This small molecule binds to this protein.
Small molecule (SMILES): CC(=O)N[C@H]1[C@H](OC[C@H]2OC[C@H](NC(C)=O)[C@@H](O)[C@@H]2O[C@@H]2O[C@H](CO)[C@@H](O)[C@H](O)[C@H]2NC(C)=O)O[C@H](CO)[C@@H](O)[C@@H]1O

Binding-site contacts:
Ligand atom C1 contacts residue ASN280 of chain 1.A at 1.4 Å.
Ligand atom C7 contacts residue ASN280 of chain 1.A at 3.6 Å.
Ligand atom C2 contacts residue ASN280 of chain 1.A at 2.4 Å.
Ligand atom O5 contacts residue VAL269 of chain 1.A at 4.4 Å.
Ligand atom C5 contacts residue ASN280 of chain 1.A at 3.7 Å.
Ligand atom O5 contacts residue ASN280 of chain 1.A at 2.4 Å (h-bond).
Ligand atom O3 contacts residue VAL269 of chain 1.A at 4.3 Å.
Ligand atom O7 contacts residue ASN45 of chain 1.A at 4.3 Å.
Ligand atom C8 contacts residue ASN280 of chain 1.A at 4.2 Å.
Ligand atom O5 contacts residue GLN271 of chain 1.A at 3.9 Å.
Ligand atom C7 contacts residue ASN45 of chain 1.A at 4.2 Å.
Ligand atom C1 contacts residue VAL270 of chain 1.A at 4.2 Å (hydrophobic).
Ligand atom C3 contacts residue ASN280 of chain 1.A at 3.8 Å.
Ligand atom C1 contacts residue VAL269 of chain 1.A at 3.7 Å (hydrophobic).
Ligand atom N2 contacts residue VAL269 of chain 1.A at 3.5 Å (h-bond).
Ligand atom C4 contacts residue VAL269 of chain 1.A at 4.1 Å (hydrophobic).
Ligand atom C2 contacts residue VAL269 of chain 1.A at 3.7 Å (hydrophobic).
Ligand atom O7 contacts residue VAL269 of chain 1.A at 3.8 Å.
Ligand atom N2 contacts residue ASN280 of chain 1.A at 2.9 Å (h-bond).
Ligand atom C8 contacts residue ASN45 of chain 1.A at 3.2 Å.
Ligand atom C4 contacts residue ASN280 of chain 1.A at 4.2 Å.
Ligand atom O7 contacts residue ASN280 of chain 1.A at 4.3 Å.
Ligand atom C3 contacts residue VAL269 of chain 1.A at 3.4 Å (hydrophobic).
Ligand atom O6 contacts residue GLN271 of chain 1.A at 4.0 Å.
Ligand atom C5 contacts residue VAL269 of chain 1.A at 4.0 Å (hydrophobic).
Ligand atom C1 contacts residue GLN271 of chain 1.A at 4.1 Å.
Ligand atom O4 contacts residue VAL269 of chain 1.A at 3.9 Å.

Sequence of chain 1.A:
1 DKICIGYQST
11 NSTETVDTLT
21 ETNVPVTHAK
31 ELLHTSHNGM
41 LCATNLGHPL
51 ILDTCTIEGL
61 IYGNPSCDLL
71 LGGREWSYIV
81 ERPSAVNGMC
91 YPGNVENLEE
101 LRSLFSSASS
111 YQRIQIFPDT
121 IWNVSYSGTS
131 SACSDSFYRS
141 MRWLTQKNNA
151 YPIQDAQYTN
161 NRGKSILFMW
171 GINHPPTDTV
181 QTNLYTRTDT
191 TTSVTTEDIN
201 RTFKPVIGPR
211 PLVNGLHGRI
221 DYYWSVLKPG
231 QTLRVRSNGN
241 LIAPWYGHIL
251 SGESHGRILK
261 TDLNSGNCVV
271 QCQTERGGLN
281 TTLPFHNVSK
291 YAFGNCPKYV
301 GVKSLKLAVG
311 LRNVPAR